Binding-site contacts:
Ligand atom C2 contacts residue ASN354 of chain 2.D at 2.2 Å.
Ligand atom C8 contacts residue ASN354 of chain 2.D at 4.5 Å.
Ligand atom O7 contacts residue THR412 of chain 2.D at 3.3 Å (h-bond).
Ligand atom O7 contacts residue GLY358 of chain 2.D at 3.7 Å.
Ligand atom C8 contacts residue TRP409 of chain 2.D at 3.7 Å (hydrophobic).
Ligand atom N2 contacts residue ASN354 of chain 2.D at 2.5 Å (h-bond).
Ligand atom O5 contacts residue ASN354 of chain 2.D at 2.5 Å (h-bond).
Ligand atom C7 contacts residue ASN354 of chain 2.D at 3.7 Å.
Ligand atom C7 contacts residue THR412 of chain 2.D at 4.3 Å.
Ligand atom C5 contacts residue ASN354 of chain 2.D at 3.7 Å.
Ligand atom C1 contacts residue ASN354 of chain 2.D at 1.4 Å.
Ligand atom C3 contacts residue ASN354 of chain 2.D at 3.5 Å.
Ligand atom C4 contacts residue ASN354 of chain 2.D at 4.2 Å.

A small-molecule ligand and the protein it binds are described below.
Small molecule (SMILES): CC(=O)N[C@H]1[C@H](O[C@H]2[C@H](O)[C@@H](NC(C)=O)CO[C@@H]2CO)O[C@H](CO)[C@@H](O[C@@H]2O[C@H](CO)[C@@H](O)[C@H](O)[C@@H]2O)[C@@H]1O

Sequence of chain 2.D:
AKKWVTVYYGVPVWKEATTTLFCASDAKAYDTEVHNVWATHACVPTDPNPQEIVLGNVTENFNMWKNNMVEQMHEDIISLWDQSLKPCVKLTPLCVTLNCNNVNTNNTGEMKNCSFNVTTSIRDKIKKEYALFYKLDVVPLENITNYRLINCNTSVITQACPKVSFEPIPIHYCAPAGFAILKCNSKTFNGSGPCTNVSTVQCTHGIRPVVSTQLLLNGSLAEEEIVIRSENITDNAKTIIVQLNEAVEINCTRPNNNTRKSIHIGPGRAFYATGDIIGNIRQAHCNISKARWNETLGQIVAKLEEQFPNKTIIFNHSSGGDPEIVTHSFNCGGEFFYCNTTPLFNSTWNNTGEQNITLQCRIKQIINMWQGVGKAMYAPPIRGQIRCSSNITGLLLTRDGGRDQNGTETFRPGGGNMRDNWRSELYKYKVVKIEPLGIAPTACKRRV